Binding-site contacts:
Ligand atom O3 contacts residue TRP104 of chain 2.B at 3.7 Å.
Ligand atom C7 contacts residue TRP104 of chain 2.B at 4.3 Å (hydrophobic).
Ligand atom C17 contacts residue ASN35 of chain 2.B at 3.6 Å.
Ligand atom C14 contacts residue TRP104 of chain 2.B at 4.3 Å (hydrophobic).
Ligand atom C18 contacts residue ASN35 of chain 2.B at 3.5 Å.
Ligand atom C17 contacts residue GLY99 of chain 2.B at 4.5 Å.
Ligand atom C16 contacts residue ALA105 of chain 2.B at 4.2 Å (hydrophobic).
Ligand atom C17 contacts residue ALA105 of chain 2.B at 4.4 Å (hydrophobic).
Ligand atom C2 contacts residue TRP104 of chain 2.B at 4.1 Å (hydrophobic).
Ligand atom C19 contacts residue TRP50 of chain 2.B at 3.5 Å (hydrophobic).
Ligand atom C2 contacts residue TRP104 of chain 1.B at 4.5 Å (hydrophobic).
Ligand atom C15 contacts residue TRP104 of chain 2.B at 4.0 Å (hydrophobic).
Ligand atom C18 contacts residue TRP47 of chain 2.B at 4.2 Å (hydrophobic).
Ligand atom C13 contacts residue ASN35 of chain 2.B at 4.3 Å.
Ligand atom C16 contacts residue ASN35 of chain 2.B at 3.6 Å.
Ligand atom C18 contacts residue TRP50 of chain 2.B at 3.4 Å (hydrophobic).
Ligand atom C15 contacts residue ASN35 of chain 2.B at 4.5 Å.
Ligand atom C17 contacts residue TRP104 of chain 2.B at 4.3 Å (hydrophobic).
Ligand atom O17 contacts residue ASN35 of chain 2.B at 3.4 Å (h-bond).
Ligand atom O17 contacts residue ALA105 of chain 2.B at 4.0 Å.
Ligand atom C13 contacts residue TRP50 of chain 2.B at 4.5 Å (hydrophobic).
Ligand atom C12 contacts residue TRP50 of chain 2.B at 4.2 Å (hydrophobic).
Ligand atom C11 contacts residue TRP50 of chain 2.B at 3.7 Å (hydrophobic).
Ligand atom C3 contacts residue TRP104 of chain 2.B at 3.7 Å (hydrophobic).
Ligand atom C16 contacts residue TRP104 of chain 2.B at 3.9 Å (hydrophobic).
Ligand atom O17 contacts residue GLY99 of chain 2.B at 3.3 Å.
Ligand atom C4 contacts residue TRP104 of chain 2.B at 3.6 Å (hydrophobic).
Ligand atom C12 contacts residue THR101 of chain 2.B at 4.0 Å.
Ligand atom O3 contacts residue TRP104 of chain 1.B at 4.4 Å.

Sequence of chain 2.B:
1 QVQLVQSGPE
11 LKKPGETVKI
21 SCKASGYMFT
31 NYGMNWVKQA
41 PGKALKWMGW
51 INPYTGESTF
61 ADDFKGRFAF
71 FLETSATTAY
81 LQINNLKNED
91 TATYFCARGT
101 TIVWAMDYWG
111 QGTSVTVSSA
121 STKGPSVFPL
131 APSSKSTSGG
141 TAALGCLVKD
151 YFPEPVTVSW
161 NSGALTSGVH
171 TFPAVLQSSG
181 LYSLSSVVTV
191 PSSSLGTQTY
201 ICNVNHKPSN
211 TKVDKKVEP

Sequence of chain 1.B:
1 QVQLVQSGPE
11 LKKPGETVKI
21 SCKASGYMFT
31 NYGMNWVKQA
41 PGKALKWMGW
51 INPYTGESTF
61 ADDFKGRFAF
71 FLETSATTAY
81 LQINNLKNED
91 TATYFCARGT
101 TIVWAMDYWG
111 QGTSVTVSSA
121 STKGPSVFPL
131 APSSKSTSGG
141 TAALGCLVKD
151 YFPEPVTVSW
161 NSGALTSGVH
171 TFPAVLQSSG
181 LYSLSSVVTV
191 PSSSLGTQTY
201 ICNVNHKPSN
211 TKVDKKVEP

This small molecule binds to this protein.
Small molecule (SMILES): C[C@]12CCC(=O)C[C@H]1CC[C@@H]1[C@@H]2CC[C@]2(C)C(=O)CC[C@@H]12